This small molecule binds to this protein.
Small molecule (SMILES): NS(=O)(=O)c1cc(Cl)cc(Cl)c1

Sequence of chain 1.B:
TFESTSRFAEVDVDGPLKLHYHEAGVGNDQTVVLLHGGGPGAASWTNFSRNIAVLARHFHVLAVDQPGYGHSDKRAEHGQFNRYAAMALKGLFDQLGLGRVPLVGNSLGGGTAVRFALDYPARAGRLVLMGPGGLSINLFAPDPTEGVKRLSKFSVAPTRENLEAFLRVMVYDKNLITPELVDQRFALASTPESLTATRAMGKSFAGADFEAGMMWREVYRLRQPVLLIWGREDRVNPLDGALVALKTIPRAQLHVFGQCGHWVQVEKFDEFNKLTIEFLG

Binding-site contacts:
Ligand atom C04 contacts residue HIS263 of chain 1.B at 4.1 Å.
Ligand atom O10 contacts residue GLY134 of chain 1.B at 3.1 Å.
Ligand atom C06 contacts residue LEU109 of chain 1.B at 3.9 Å (hydrophobic).
Ligand atom C03 contacts residue GLY40 of chain 1.B at 4.1 Å.
Ligand atom O11 contacts residue GLY134 of chain 1.B at 3.6 Å.
Ligand atom CL8 contacts residue GLY40 of chain 1.B at 3.7 Å.
Ligand atom C04 contacts residue LEU109 of chain 1.B at 4.2 Å (hydrophobic).
Ligand atom O10 contacts residue LEU109 of chain 1.B at 3.4 Å (h-bond).
Ligand atom C01 contacts residue LEU152 of chain 1.B at 3.9 Å (hydrophobic).
Ligand atom CL8 contacts residue HIS263 of chain 1.B at 3.7 Å.
Ligand atom C05 contacts residue SER108 of chain 1.B at 3.7 Å.
Ligand atom O10 contacts residue SER108 of chain 1.B at 3.3 Å.
Ligand atom C05 contacts residue LEU109 of chain 1.B at 4.2 Å (hydrophobic).
Ligand atom C02 contacts residue LEU152 of chain 1.B at 3.4 Å (hydrophobic).
Ligand atom CL8 contacts residue SER108 of chain 1.B at 3.7 Å.
Ligand atom S09 contacts residue ASN238 of chain 1.B at 3.8 Å.
Ligand atom C02 contacts residue GLY39 of chain 1.B at 3.9 Å.
Ligand atom C03 contacts residue LEU152 of chain 1.B at 4.1 Å (hydrophobic).
Ligand atom N12 contacts residue ASN238 of chain 1.B at 2.9 Å (h-bond).
Ligand atom S09 contacts residue LEU109 of chain 1.B at 4.2 Å.
Ligand atom CL7 contacts residue MET202 of chain 1.B at 4.1 Å.
Ligand atom C03 contacts residue GLY39 of chain 1.B at 4.0 Å.
Ligand atom S09 contacts residue SER108 of chain 1.B at 4.1 Å.
Ligand atom CL8 contacts residue GLY39 of chain 1.B at 3.6 Å.
Ligand atom CL8 contacts residue LEU152 of chain 1.B at 4.4 Å.
Ligand atom CL7 contacts residue LEU152 of chain 1.B at 4.1 Å.
Ligand atom C04 contacts residue VAL237 of chain 1.B at 4.2 Å (hydrophobic).
Ligand atom CL7 contacts residue TYR70 of chain 1.B at 4.1 Å.
Ligand atom C03 contacts residue HIS263 of chain 1.B at 4.4 Å.
Ligand atom CL8 contacts residue VAL237 of chain 1.B at 4.3 Å.
Ligand atom S09 contacts residue GLY134 of chain 1.B at 3.9 Å.
Ligand atom N12 contacts residue GLY134 of chain 1.B at 4.2 Å.
Ligand atom O11 contacts residue LEU109 of chain 1.B at 4.1 Å.
Ligand atom O10 contacts residue ASN238 of chain 1.B at 2.9 Å (h-bond).
Ligand atom O10 contacts residue PRO133 of chain 1.B at 4.3 Å.
Ligand atom C02 contacts residue GLY40 of chain 1.B at 3.7 Å.
Ligand atom C01 contacts residue LEU109 of chain 1.B at 4.3 Å (hydrophobic).
Ligand atom CL8 contacts residue PHE167 of chain 1.B at 3.9 Å.
Ligand atom C04 contacts residue SER108 of chain 1.B at 2.9 Å.
Ligand atom C03 contacts residue SER108 of chain 1.B at 3.5 Å.